Sequence of chain 1.A:
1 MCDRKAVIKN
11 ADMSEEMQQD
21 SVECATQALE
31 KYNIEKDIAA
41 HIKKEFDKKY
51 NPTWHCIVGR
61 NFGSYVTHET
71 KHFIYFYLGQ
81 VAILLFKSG

Binding-site contacts:
Ligand atom O contacts residue GLU69 of chain 1.B at 3.3 Å.
Ligand atom CB contacts residue THR67 of chain 1.B at 2.9 Å.
Ligand atom CG2 contacts residue PHE62 of chain 1.B at 3.3 Å (hydrophobic).
Ligand atom NE2 contacts residue LYS36 of chain 1.A at 3.3 Å.
Ligand atom NZ contacts residue ASN10 of chain 1.B at 2.9 Å (h-bond).
Ligand atom CA contacts residue TYR75 of chain 1.B at 3.2 Å (hydrophobic).
Ligand atom C contacts residue GLU69 of chain 1.B at 3.2 Å.
Ligand atom NE2 contacts residue ILE34 of chain 1.A at 3.3 Å.
Ligand atom C contacts residue TYR75 of chain 1.B at 3.3 Å (hydrophobic).
Ligand atom NE2 contacts residue GLU35 of chain 1.A at 2.8 Å (salt-bridge).
Ligand atom OD2 contacts residue TYR65 of chain 1.B at 3.2 Å (h-bond).
Ligand atom O contacts residue VAL66 of chain 1.B at 2.6 Å (h-bond).
Ligand atom N contacts residue TYR75 of chain 1.B at 3.3 Å.
Ligand atom O contacts residue HIS68 of chain 1.B at 3.1 Å (h-bond).
Ligand atom N contacts residue TYR75 of chain 1.B at 3.0 Å (h-bond).
Ligand atom OG1 contacts residue LEU84 of chain 1.B at 3.4 Å.
Ligand atom OG1 contacts residue ASN61 of chain 1.B at 2.8 Å (h-bond).
Ligand atom OE1 contacts residue LYS36 of chain 1.A at 3.3 Å.
Ligand atom CG contacts residue TYR65 of chain 1.B at 2.7 Å (hydrophobic).
Ligand atom CA contacts residue THR70 of chain 1.B at 2.8 Å.
Ligand atom N contacts residue SER64 of chain 1.B at 2.6 Å (h-bond).
Ligand atom N contacts residue HIS68 of chain 1.B at 3.1 Å (h-bond).
Ligand atom C contacts residue VAL66 of chain 1.B at 3.3 Å (hydrophobic).
Ligand atom N contacts residue PHE62 of chain 1.B at 3.1 Å (h-bond).
Ligand atom CB contacts residue TYR65 of chain 1.B at 2.9 Å (hydrophobic).
Ligand atom C contacts residue THR67 of chain 1.B at 3.2 Å.
Ligand atom CA contacts residue THR67 of chain 1.B at 3.0 Å.
Ligand atom OD1 contacts residue TYR65 of chain 1.B at 3.0 Å (h-bond).
Ligand atom CG2 contacts residue TYR75 of chain 1.B at 3.4 Å (hydrophobic).
Ligand atom O contacts residue TYR75 of chain 1.B at 3.4 Å.
Ligand atom O contacts residue THR67 of chain 1.B at 3.2 Å.
Ligand atom OG1 contacts residue SER64 of chain 1.B at 2.5 Å (h-bond).
Ligand atom N contacts residue THR70 of chain 1.B at 2.6 Å (h-bond).
Ligand atom CA contacts residue GLU69 of chain 1.B at 3.3 Å.
Ligand atom OG1 contacts residue PHE62 of chain 1.B at 3.3 Å (h-bond).
Ligand atom CA contacts residue PHE62 of chain 1.B at 3.2 Å (hydrophobic).
Ligand atom CA contacts residue HIS68 of chain 1.B at 3.3 Å.
Ligand atom N contacts residue GLU69 of chain 1.B at 3.4 Å (salt-bridge).
Ligand atom O contacts residue SER64 of chain 1.B at 2.6 Å (h-bond).
Ligand atom N contacts residue VAL66 of chain 1.B at 2.6 Å (h-bond).

This small molecule binds to this protein.
Small molecule (SMILES): CSCC[C@H]([NH3+])C(=O)N[C@@H](CO)C(=O)N[C@@H](CS)C(=O)N[C@@H](CC(=O)O)C(=O)N[C@@H](CCCC[NH3+])C(=O)N[C@@H](CO)C(=O)N[C@H](C(=O)N[C@@H](CCC(N)=O)C(=O)N[C@H](C(=O)O)[C@@H](C)O)[C@@H](C)O

Sequence of chain 1.B:
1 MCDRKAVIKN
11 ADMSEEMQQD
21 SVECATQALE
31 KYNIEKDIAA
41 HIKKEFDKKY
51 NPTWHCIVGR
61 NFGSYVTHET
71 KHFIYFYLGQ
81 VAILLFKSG